A protein and the small-molecule ligand that binds it are described below.
Small molecule (SMILES): CCc1c(C(=O)NCc2cccc(Cl)c2)[nH]c(C)c1C(C)=O

Binding-site contacts:
Ligand atom C8 contacts residue VAL99 of chain 1.E at 4.1 Å (hydrophobic).
Ligand atom C contacts residue VAL99 of chain 1.E at 3.9 Å (hydrophobic).
Ligand atom CL contacts residue PRO35 of chain 1.E at 3.6 Å.
Ligand atom C3 contacts residue VAL40 of chain 1.E at 4.0 Å (hydrophobic).
Ligand atom C5 contacts residue VAL99 of chain 1.E at 4.1 Å (hydrophobic).
Ligand atom O contacts residue ASN93 of chain 1.E at 2.7 Å (h-bond).
Ligand atom O contacts residue ALA89 of chain 1.E at 4.0 Å.
Ligand atom C4 contacts residue TYR50 of chain 1.E at 3.5 Å (hydrophobic).
Ligand atom C1 contacts residue VAL40 of chain 1.E at 3.7 Å (hydrophobic).
Ligand atom C contacts residue PRO35 of chain 1.E at 3.5 Å (hydrophobic).
Ligand atom N1 contacts residue LEU45 of chain 1.E at 3.8 Å.
Ligand atom C1 contacts residue PRO35 of chain 1.E at 3.5 Å (hydrophobic).
Ligand atom C15 contacts residue PRO35 of chain 1.E at 3.7 Å (hydrophobic).
Ligand atom O1 contacts residue PRO35 of chain 1.E at 3.4 Å.
Ligand atom C2 contacts residue VAL99 of chain 1.E at 4.0 Å (hydrophobic).
Ligand atom C6 contacts residue LEU45 of chain 1.E at 3.8 Å (hydrophobic).
Ligand atom C8 contacts residue PRO35 of chain 1.E at 3.8 Å (hydrophobic).
Ligand atom CL contacts residue TYR102 of chain 1.E at 3.9 Å.
Ligand atom O contacts residue VAL99 of chain 1.E at 3.9 Å.
Ligand atom C4 contacts residue ASN93 of chain 1.E at 3.7 Å.
Ligand atom N contacts residue PRO35 of chain 1.E at 2.8 Å (h-bond).
Ligand atom C contacts residue VAL40 of chain 1.E at 3.5 Å (hydrophobic).
Ligand atom C3 contacts residue ASN93 of chain 1.E at 3.5 Å.
Ligand atom C10 contacts residue LEU45 of chain 1.E at 3.5 Å (hydrophobic).
Ligand atom C9 contacts residue LEU45 of chain 1.E at 3.9 Å (hydrophobic).
Ligand atom N contacts residue VAL40 of chain 1.E at 4.1 Å.
Ligand atom C7 contacts residue ASN93 of chain 1.E at 3.9 Å.
Ligand atom C1 contacts residue PHE36 of chain 1.E at 3.8 Å (hydrophobic).
Ligand atom O1 contacts residue GLN38 of chain 1.E at 4.0 Å.
Ligand atom C14 contacts residue LEU34 of chain 1.E at 4.0 Å (hydrophobic).
Ligand atom C1 contacts residue VAL99 of chain 1.E at 4.1 Å (hydrophobic).
Ligand atom C14 contacts residue PRO35 of chain 1.E at 4.1 Å (hydrophobic).
Ligand atom C8 contacts residue LEU45 of chain 1.E at 4.1 Å (hydrophobic).
Ligand atom C4 contacts residue ILE47 of chain 1.E at 3.7 Å (hydrophobic).
Ligand atom CL contacts residue ARG98 of chain 1.E at 3.4 Å.
Ligand atom C2 contacts residue VAL40 of chain 1.E at 3.8 Å (hydrophobic).
Ligand atom C9 contacts residue PRO35 of chain 1.E at 4.0 Å (hydrophobic).
Ligand atom C7 contacts residue VAL99 of chain 1.E at 3.7 Å (hydrophobic).
Ligand atom C5 contacts residue LEU45 of chain 1.E at 4.0 Å (hydrophobic).
Ligand atom C4 contacts residue TYR92 of chain 1.E at 3.7 Å (hydrophobic).

Sequence of chain 1.E:
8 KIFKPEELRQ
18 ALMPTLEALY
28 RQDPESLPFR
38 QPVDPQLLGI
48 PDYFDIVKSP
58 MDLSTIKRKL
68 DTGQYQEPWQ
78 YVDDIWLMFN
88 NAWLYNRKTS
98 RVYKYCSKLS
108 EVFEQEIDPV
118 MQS